Sequence of chain 6.A:
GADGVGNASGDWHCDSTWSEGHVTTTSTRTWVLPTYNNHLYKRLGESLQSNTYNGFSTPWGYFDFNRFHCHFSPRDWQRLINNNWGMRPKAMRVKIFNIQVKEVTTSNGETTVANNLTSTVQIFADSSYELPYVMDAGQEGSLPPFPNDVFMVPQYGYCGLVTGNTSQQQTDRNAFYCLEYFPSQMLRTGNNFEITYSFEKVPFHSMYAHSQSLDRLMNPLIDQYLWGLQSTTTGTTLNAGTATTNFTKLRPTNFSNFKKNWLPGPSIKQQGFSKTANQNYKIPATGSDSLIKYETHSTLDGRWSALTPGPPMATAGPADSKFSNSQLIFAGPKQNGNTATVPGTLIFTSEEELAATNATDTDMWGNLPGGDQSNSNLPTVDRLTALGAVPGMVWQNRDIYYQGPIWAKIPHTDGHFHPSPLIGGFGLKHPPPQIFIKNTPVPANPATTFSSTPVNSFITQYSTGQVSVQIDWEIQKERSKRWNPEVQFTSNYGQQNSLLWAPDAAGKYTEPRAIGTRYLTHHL

This protein binds this small molecule.
Small molecule (SMILES): Nc1ncnc2c1ncn2[C@H]1C[C@H](O)[C@@H](COP(=O)(O)O)O1

Binding-site contacts:
Ligand atom C6 contacts residue GLY427 of chain 6.A at 3.7 Å.
Ligand atom O4' contacts residue HIS418 of chain 6.A at 4.1 Å.
Ligand atom C5 contacts residue PRO203 of chain 6.A at 4.3 Å (hydrophobic).
Ligand atom C4 contacts residue PRO419 of chain 6.A at 4.2 Å (hydrophobic).
Ligand atom C8 contacts residue HIS418 of chain 6.A at 3.7 Å.
Ligand atom C6 contacts residue PRO419 of chain 6.A at 3.2 Å (hydrophobic).
Ligand atom N6 contacts residue GLY427 of chain 6.A at 2.8 Å (h-bond).
Ligand atom O1P contacts residue HIS416 of chain 6.A at 4.2 Å.
Ligand atom C1' contacts residue HIS418 of chain 6.A at 4.1 Å.
Ligand atom N7 contacts residue SER420 of chain 6.A at 3.9 Å.
Ligand atom C6 contacts residue PRO203 of chain 6.A at 4.4 Å (hydrophobic).
Ligand atom N3 contacts residue PRO419 of chain 6.A at 4.3 Å.
Ligand atom C2 contacts residue GLY427 of chain 6.A at 3.4 Å.
Ligand atom N9 contacts residue HIS418 of chain 6.A at 4.3 Å.
Ligand atom P contacts residue HIS416 of chain 6.A at 4.0 Å.
Ligand atom N1 contacts residue PRO419 of chain 6.A at 3.5 Å (h-bond).
Ligand atom N6 contacts residue GLY425 of chain 6.A at 4.1 Å.
Ligand atom C6 contacts residue SER420 of chain 6.A at 4.3 Å.
Ligand atom N7 contacts residue HIS418 of chain 6.A at 4.4 Å.
Ligand atom N6 contacts residue PHE426 of chain 6.A at 3.8 Å.
Ligand atom C6 contacts residue VAL202 of chain 6.A at 3.9 Å (hydrophobic).
Ligand atom N7 contacts residue PRO419 of chain 6.A at 4.3 Å.
Ligand atom O2P contacts residue HIS416 of chain 6.A at 2.8 Å (h-bond).
Ligand atom N6 contacts residue SER420 of chain 6.A at 4.0 Å.
Ligand atom O4' contacts residue PRO419 of chain 6.A at 4.3 Å.
Ligand atom N9 contacts residue PRO203 of chain 6.A at 4.2 Å.
Ligand atom N6 contacts residue VAL202 of chain 6.A at 4.0 Å.
Ligand atom N1 contacts residue GLY427 of chain 6.A at 2.7 Å (h-bond).
Ligand atom O2P contacts residue PRO419 of chain 6.A at 4.2 Å.
Ligand atom C8 contacts residue PRO203 of chain 6.A at 4.4 Å (hydrophobic).
Ligand atom N6 contacts residue PRO419 of chain 6.A at 3.4 Å (h-bond).
Ligand atom C2' contacts residue PRO203 of chain 6.A at 4.0 Å (hydrophobic).
Ligand atom C2 contacts residue VAL202 of chain 6.A at 4.3 Å (hydrophobic).
Ligand atom N1 contacts residue VAL202 of chain 6.A at 3.7 Å.
Ligand atom N3 contacts residue PRO203 of chain 6.A at 4.4 Å.
Ligand atom C5 contacts residue PRO419 of chain 6.A at 3.7 Å (hydrophobic).
Ligand atom C4 contacts residue PRO203 of chain 6.A at 4.2 Å (hydrophobic).
Ligand atom O5' contacts residue PRO419 of chain 6.A at 3.9 Å.
Ligand atom C2 contacts residue PRO419 of chain 6.A at 4.0 Å (hydrophobic).
Ligand atom C5 contacts residue SER420 of chain 6.A at 4.3 Å.